Binding-site contacts:
Ligand atom C7 contacts residue ASN770 of chain 1.B at 4.0 Å.
Ligand atom C6 contacts residue SER772 of chain 1.B at 4.5 Å.
Ligand atom C4 contacts residue ASN770 of chain 1.B at 4.2 Å.
Ligand atom C2 contacts residue ASN770 of chain 1.B at 2.5 Å.
Ligand atom C7 contacts residue TYR765 of chain 1.B at 4.1 Å (hydrophobic).
Ligand atom C8 contacts residue TYR765 of chain 1.B at 3.6 Å (hydrophobic).
Ligand atom O5 contacts residue ASN770 of chain 1.B at 2.2 Å (h-bond).
Ligand atom C5 contacts residue ASN770 of chain 1.B at 3.5 Å.
Ligand atom O6 contacts residue GLN773 of chain 1.B at 2.4 Å (h-bond).
Ligand atom C3 contacts residue ASN770 of chain 1.B at 3.8 Å.
Ligand atom N2 contacts residue TYR765 of chain 1.B at 4.2 Å.
Ligand atom C5 contacts residue SER772 of chain 1.B at 3.7 Å.
Ligand atom O6 contacts residue SER772 of chain 1.B at 4.1 Å.
Ligand atom O5 contacts residue SER772 of chain 1.B at 3.6 Å.
Ligand atom C1 contacts residue ASN770 of chain 1.B at 1.4 Å.
Ligand atom N2 contacts residue ASN770 of chain 1.B at 3.0 Å (h-bond).
Ligand atom C1 contacts residue SER772 of chain 1.B at 3.4 Å.
Ligand atom C6 contacts residue GLN773 of chain 1.B at 3.4 Å.

Sequence of chain 1.B:
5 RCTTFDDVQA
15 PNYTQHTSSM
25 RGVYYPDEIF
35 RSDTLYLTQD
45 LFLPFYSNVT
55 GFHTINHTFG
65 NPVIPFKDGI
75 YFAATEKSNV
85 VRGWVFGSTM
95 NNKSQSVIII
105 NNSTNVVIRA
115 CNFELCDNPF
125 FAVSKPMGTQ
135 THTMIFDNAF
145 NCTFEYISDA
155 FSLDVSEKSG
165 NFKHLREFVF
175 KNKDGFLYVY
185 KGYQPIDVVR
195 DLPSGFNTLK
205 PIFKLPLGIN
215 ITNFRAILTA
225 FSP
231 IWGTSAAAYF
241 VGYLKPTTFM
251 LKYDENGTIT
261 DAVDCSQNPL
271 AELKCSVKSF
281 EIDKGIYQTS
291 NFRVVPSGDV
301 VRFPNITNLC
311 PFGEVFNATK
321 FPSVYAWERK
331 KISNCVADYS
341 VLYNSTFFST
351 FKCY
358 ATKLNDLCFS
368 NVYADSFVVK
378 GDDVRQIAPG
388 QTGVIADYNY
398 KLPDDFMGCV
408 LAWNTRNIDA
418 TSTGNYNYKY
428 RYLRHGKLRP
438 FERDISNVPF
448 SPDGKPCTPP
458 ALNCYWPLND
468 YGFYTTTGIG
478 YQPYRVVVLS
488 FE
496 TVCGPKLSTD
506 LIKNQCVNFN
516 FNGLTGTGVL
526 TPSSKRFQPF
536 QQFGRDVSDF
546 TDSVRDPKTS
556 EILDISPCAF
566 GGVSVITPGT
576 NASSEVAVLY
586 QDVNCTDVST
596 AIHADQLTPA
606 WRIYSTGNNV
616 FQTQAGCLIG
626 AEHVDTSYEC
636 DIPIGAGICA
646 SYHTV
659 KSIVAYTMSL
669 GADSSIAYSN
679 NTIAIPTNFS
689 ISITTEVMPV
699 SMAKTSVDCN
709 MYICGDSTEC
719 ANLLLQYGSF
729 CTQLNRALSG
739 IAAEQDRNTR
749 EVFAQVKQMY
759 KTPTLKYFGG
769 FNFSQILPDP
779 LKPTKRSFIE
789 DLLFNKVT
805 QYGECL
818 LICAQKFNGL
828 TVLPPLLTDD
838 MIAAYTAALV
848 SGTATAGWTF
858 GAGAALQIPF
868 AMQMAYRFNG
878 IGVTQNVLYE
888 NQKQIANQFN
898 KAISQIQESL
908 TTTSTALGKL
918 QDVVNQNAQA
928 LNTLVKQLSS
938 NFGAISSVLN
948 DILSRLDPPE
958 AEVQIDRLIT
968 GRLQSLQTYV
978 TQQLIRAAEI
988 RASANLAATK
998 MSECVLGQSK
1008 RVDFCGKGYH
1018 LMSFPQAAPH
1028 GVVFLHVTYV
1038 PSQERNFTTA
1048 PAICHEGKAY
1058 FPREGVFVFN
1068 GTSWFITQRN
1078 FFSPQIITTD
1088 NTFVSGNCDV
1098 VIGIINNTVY

A protein and the small-molecule ligand that binds it are described below.
Small molecule (SMILES): CC(=O)N[C@H]1[C@H](O[C@H]2[C@H](O)[C@@H](NC(C)=O)CO[C@@H]2CO)O[C@H](CO)[C@@H](O[C@@H]2O[C@H](CO)[C@@H](O)[C@H](O[C@H]3O[C@H](CO)[C@@H](O)[C@H](O)[C@@H]3O)[C@@H]2O)[C@@H]1O